Sequence of chain 1.A:
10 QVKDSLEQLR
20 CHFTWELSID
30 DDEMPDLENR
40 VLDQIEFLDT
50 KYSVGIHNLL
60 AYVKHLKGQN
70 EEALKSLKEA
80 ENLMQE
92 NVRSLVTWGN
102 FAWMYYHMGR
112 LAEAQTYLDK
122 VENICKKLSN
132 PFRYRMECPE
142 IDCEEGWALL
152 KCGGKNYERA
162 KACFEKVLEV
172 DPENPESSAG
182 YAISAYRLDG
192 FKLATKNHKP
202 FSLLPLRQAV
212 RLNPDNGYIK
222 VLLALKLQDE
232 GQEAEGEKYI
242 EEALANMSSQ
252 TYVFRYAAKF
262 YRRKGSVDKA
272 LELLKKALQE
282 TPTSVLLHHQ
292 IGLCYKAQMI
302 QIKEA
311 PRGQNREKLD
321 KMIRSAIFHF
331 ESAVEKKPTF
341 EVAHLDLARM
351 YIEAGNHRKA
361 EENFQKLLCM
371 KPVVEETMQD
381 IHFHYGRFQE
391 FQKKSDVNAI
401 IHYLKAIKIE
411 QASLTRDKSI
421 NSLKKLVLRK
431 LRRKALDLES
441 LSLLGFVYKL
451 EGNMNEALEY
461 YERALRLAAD

Binding-site contacts:
Ligand atom O21 contacts residue ARG39 of chain 1.A at 2.9 Å (salt-bridge).
Ligand atom C4A contacts residue GLN43 of chain 1.A at 3.3 Å.
Ligand atom C5 contacts residue PHE340 of chain 1.A at 3.2 Å (hydrophobic).
Ligand atom OP2 contacts residue TYR187 of chain 1.A at 3.2 Å.
Ligand atom O2' contacts residue GLN291 of chain 1.A at 3.4 Å (h-bond).
Ligand atom N6 contacts residue GLY191 of chain 1.A at 2.9 Å (h-bond).
Ligand atom OP1 contacts residue LYS260 of chain 1.A at 2.9 Å (salt-bridge).
Ligand atom C8C contacts residue TYR158 of chain 1.A at 3.2 Å (hydrophobic).
Ligand atom O22 contacts residue ARG188 of chain 1.A at 3.3 Å (salt-bridge).
Ligand atom O4' contacts residue HIS290 of chain 1.A at 3.4 Å.
Ligand atom N7C contacts residue GLY155 of chain 1.A at 3.4 Å (h-bond).
Ligand atom N9 contacts residue PHE340 of chain 1.A at 3.5 Å.
Ligand atom OP2 contacts residue LYS260 of chain 1.A at 2.6 Å (salt-bridge).
Ligand atom O11 contacts residue TYR219 of chain 1.A at 2.6 Å (h-bond).
Ligand atom O12 contacts residue ARG256 of chain 1.A at 2.9 Å (salt-bridge).
Ligand atom N6 contacts residue ASP380 of chain 1.A at 2.9 Å (salt-bridge).
Ligand atom P contacts residue LYS260 of chain 1.A at 3.1 Å.
Ligand atom O3' contacts residue GLN291 of chain 1.A at 2.8 Å (h-bond).
Ligand atom O22 contacts residue LEU151 of chain 1.A at 3.3 Å (h-bond).
Ligand atom O2' contacts residue HIS290 of chain 1.A at 2.7 Å (h-bond).
Ligand atom C5A contacts residue LYS152 of chain 1.A at 3.2 Å.
Ligand atom O2' contacts residue ASP346 of chain 1.A at 2.8 Å (salt-bridge).
Ligand atom C4 contacts residue PHE340 of chain 1.A at 3.3 Å (hydrophobic).
Ligand atom C2' contacts residue HIS290 of chain 1.A at 3.2 Å.
Ligand atom N1 contacts residue LYS337 of chain 1.A at 3.1 Å (salt-bridge).
Ligand atom C2 contacts residue LYS337 of chain 1.A at 3.4 Å.
Ligand atom C6 contacts residue THR49 of chain 1.A at 3.3 Å.
Ligand atom N1 contacts residue THR49 of chain 1.A at 3.3 Å.
Ligand atom O15 contacts residue LYS152 of chain 1.A at 2.8 Å (salt-bridge).
Ligand atom OP1 contacts residue ARG263 of chain 1.A at 3.2 Å (salt-bridge).
Ligand atom O2A contacts residue LEU151 of chain 1.A at 3.3 Å.
Ligand atom OP1 contacts residue TYR257 of chain 1.A at 2.6 Å (h-bond).
Ligand atom O13 contacts residue ARG188 of chain 1.A at 3.0 Å (salt-bridge).
Ligand atom O4A contacts residue LEU47 of chain 1.A at 3.2 Å.
Ligand atom O31 contacts residue ARG39 of chain 1.A at 3.0 Å.
Ligand atom O22 contacts residue LYS152 of chain 1.A at 3.4 Å.
Ligand atom OP1 contacts residue GLN291 of chain 1.A at 3.2 Å (h-bond).
Ligand atom C5A contacts residue GLN43 of chain 1.A at 3.1 Å.
Ligand atom N1 contacts residue ASP380 of chain 1.A at 3.0 Å.
Ligand atom O21 contacts residue LYS152 of chain 1.A at 3.1 Å (salt-bridge).

This small molecule binds to this protein.
Small molecule (SMILES): C[n+]1cn([C@@H]2O[C@H](CO[P](=O)(O)O[P](=O)(O)O[P](=O)(O)OC[C@H]3O[C@@H](n4cnc5c(N)ncnc54)[C@H](O)[C@@H]3O[P](=O)(O)OC[C@H]3O[C@@H](n4cnc5c4NC=NC5N)[C@H](O)[C@@H]3O[P](=O)(O)OC[C@H]3O[C@@H](n4cnc5c4NC=NC5N)[C@H](O)[C@@H]3O[P](=O)(O)OC[C@H]3O[C@@H](n4cnc5c4NC=NC5N)[C@H](O)[C@@H]3O)[C@@H](O)[C@H]2O)c2nc(N)[nH]c(=O)c21